Sequence of chain 1.D:
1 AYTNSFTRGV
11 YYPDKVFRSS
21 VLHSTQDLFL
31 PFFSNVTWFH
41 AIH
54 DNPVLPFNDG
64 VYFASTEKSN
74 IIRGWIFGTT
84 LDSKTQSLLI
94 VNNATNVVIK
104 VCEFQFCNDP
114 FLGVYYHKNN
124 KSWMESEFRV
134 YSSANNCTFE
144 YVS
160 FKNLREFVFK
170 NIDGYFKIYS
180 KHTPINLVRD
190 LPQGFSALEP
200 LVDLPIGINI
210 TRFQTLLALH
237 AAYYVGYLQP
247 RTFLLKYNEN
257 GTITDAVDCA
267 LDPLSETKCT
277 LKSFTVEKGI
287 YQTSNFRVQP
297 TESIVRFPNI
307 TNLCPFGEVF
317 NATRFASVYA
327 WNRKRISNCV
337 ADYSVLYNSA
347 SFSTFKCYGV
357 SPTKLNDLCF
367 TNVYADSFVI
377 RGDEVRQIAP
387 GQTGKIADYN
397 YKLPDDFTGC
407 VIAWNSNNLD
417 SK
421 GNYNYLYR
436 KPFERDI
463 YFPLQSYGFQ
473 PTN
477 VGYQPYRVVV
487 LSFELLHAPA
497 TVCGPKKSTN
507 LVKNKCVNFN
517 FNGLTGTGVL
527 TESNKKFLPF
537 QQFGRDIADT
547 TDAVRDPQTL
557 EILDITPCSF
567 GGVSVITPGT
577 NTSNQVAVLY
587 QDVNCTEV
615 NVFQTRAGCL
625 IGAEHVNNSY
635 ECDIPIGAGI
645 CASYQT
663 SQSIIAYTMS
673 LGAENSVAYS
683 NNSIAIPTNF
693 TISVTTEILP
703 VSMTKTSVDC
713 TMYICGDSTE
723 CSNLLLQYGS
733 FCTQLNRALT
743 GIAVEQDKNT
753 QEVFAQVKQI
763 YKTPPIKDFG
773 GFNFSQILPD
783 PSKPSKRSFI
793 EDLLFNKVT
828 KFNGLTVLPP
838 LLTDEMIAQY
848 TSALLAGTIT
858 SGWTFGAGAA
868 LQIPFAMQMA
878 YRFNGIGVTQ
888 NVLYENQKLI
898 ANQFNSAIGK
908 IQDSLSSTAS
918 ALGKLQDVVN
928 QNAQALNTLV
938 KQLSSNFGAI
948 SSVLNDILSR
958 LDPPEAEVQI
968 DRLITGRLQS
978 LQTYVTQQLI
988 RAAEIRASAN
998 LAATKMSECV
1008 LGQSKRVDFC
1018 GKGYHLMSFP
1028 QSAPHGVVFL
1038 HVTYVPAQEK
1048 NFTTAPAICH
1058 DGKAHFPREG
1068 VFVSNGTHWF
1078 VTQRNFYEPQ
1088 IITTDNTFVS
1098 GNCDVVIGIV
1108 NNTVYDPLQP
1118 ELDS

Binding-site contacts:
Ligand atom C1 contacts residue THR82 of chain 1.D at 3.6 Å.
Ligand atom N2 contacts residue ASN208 of chain 1.D at 3.1 Å (h-bond).
Ligand atom C1 contacts residue ASN208 of chain 1.D at 1.4 Å.
Ligand atom C2 contacts residue ASN208 of chain 1.D at 2.5 Å.
Ligand atom C4 contacts residue ASN208 of chain 1.D at 4.2 Å.
Ligand atom O5 contacts residue ASN208 of chain 1.D at 2.3 Å (h-bond).
Ligand atom O6 contacts residue THR83 of chain 1.D at 4.1 Å.
Ligand atom O6 contacts residue THR82 of chain 1.D at 3.6 Å.
Ligand atom C7 contacts residue ASN208 of chain 1.D at 3.5 Å.
Ligand atom O7 contacts residue ASN208 of chain 1.D at 3.4 Å (h-bond).
Ligand atom C5 contacts residue THR82 of chain 1.D at 4.3 Å.
Ligand atom O5 contacts residue THR82 of chain 1.D at 3.4 Å.
Ligand atom C8 contacts residue ASN208 of chain 1.D at 4.0 Å.
Ligand atom C5 contacts residue ASN208 of chain 1.D at 3.7 Å.
Ligand atom C3 contacts residue ASN208 of chain 1.D at 3.8 Å.
Ligand atom C1 contacts residue THR210 of chain 1.D at 4.2 Å.

The small molecule below binds the protein below.
Small molecule (SMILES): CC(=O)N[C@H]1[C@H](O[C@H]2[C@H](O)[C@@H](NC(C)=O)CO[C@@H]2CO)O[C@H](CO)[C@@H](O)[C@@H]1O